Binding-site contacts:
Ligand atom C1' contacts residue HIS418 of chain 55.A at 4.1 Å.
Ligand atom O2P contacts residue PRO419 of chain 55.A at 4.2 Å.
Ligand atom N6 contacts residue SER420 of chain 55.A at 4.0 Å.
Ligand atom C5 contacts residue PRO419 of chain 55.A at 3.7 Å (hydrophobic).
Ligand atom C5 contacts residue PRO203 of chain 55.A at 4.3 Å (hydrophobic).
Ligand atom O1P contacts residue HIS416 of chain 55.A at 4.2 Å.
Ligand atom C2 contacts residue GLY427 of chain 55.A at 3.4 Å.
Ligand atom N6 contacts residue PHE426 of chain 55.A at 3.8 Å.
Ligand atom C6 contacts residue PRO419 of chain 55.A at 3.2 Å (hydrophobic).
Ligand atom N6 contacts residue GLY425 of chain 55.A at 4.1 Å.
Ligand atom O2P contacts residue HIS416 of chain 55.A at 2.8 Å (h-bond).
Ligand atom C8 contacts residue PRO203 of chain 55.A at 4.4 Å (hydrophobic).
Ligand atom C2' contacts residue PRO203 of chain 55.A at 4.0 Å (hydrophobic).
Ligand atom N6 contacts residue GLY427 of chain 55.A at 2.8 Å (h-bond).
Ligand atom N6 contacts residue VAL202 of chain 55.A at 4.0 Å.
Ligand atom N7 contacts residue PRO419 of chain 55.A at 4.3 Å.
Ligand atom C2 contacts residue PRO419 of chain 55.A at 4.0 Å (hydrophobic).
Ligand atom N1 contacts residue VAL202 of chain 55.A at 3.7 Å.
Ligand atom N7 contacts residue SER420 of chain 55.A at 3.9 Å.
Ligand atom C6 contacts residue PRO203 of chain 55.A at 4.4 Å (hydrophobic).
Ligand atom N1 contacts residue GLY427 of chain 55.A at 2.7 Å (h-bond).
Ligand atom N1 contacts residue PRO419 of chain 55.A at 3.5 Å (h-bond).
Ligand atom N9 contacts residue HIS418 of chain 55.A at 4.3 Å.
Ligand atom N3 contacts residue PRO419 of chain 55.A at 4.3 Å.
Ligand atom C2 contacts residue VAL202 of chain 55.A at 4.3 Å (hydrophobic).
Ligand atom C6 contacts residue GLY427 of chain 55.A at 3.7 Å.
Ligand atom C6 contacts residue VAL202 of chain 55.A at 3.9 Å (hydrophobic).
Ligand atom N9 contacts residue PRO203 of chain 55.A at 4.2 Å.
Ligand atom C4 contacts residue PRO203 of chain 55.A at 4.2 Å (hydrophobic).
Ligand atom P contacts residue HIS416 of chain 55.A at 4.0 Å.
Ligand atom N6 contacts residue PRO419 of chain 55.A at 3.4 Å (h-bond).
Ligand atom C4 contacts residue PRO419 of chain 55.A at 4.2 Å (hydrophobic).
Ligand atom N3 contacts residue PRO203 of chain 55.A at 4.4 Å.
Ligand atom O5' contacts residue PRO419 of chain 55.A at 3.9 Å.
Ligand atom C8 contacts residue HIS418 of chain 55.A at 3.7 Å.
Ligand atom O4' contacts residue PRO419 of chain 55.A at 4.3 Å.
Ligand atom O4' contacts residue HIS418 of chain 55.A at 4.1 Å.
Ligand atom N7 contacts residue HIS418 of chain 55.A at 4.4 Å.
Ligand atom C6 contacts residue SER420 of chain 55.A at 4.3 Å.
Ligand atom C5 contacts residue SER420 of chain 55.A at 4.3 Å.

This small molecule binds to this protein.
Small molecule (SMILES): Nc1ncnc2c1ncn2[C@H]1C[C@H](O)[C@@H](COP(=O)(O)O)O1

Sequence of chain 55.A:
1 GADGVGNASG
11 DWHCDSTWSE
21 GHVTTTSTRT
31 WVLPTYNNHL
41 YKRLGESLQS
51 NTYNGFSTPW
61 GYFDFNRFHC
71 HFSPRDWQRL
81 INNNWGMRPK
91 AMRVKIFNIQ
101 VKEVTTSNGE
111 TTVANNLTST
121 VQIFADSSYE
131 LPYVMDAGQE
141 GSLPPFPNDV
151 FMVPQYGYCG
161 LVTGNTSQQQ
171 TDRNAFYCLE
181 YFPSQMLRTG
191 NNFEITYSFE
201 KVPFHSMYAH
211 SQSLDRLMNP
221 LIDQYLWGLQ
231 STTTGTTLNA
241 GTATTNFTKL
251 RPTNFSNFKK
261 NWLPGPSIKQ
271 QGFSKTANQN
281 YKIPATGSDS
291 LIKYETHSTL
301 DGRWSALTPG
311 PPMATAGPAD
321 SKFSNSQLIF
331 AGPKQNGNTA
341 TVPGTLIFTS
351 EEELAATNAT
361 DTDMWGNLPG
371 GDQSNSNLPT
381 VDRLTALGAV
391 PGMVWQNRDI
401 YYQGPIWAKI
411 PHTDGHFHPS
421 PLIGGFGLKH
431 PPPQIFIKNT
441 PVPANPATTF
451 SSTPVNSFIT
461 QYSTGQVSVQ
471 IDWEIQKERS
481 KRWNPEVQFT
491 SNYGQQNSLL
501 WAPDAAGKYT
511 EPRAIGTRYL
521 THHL